Binding-site contacts:
Ligand atom C2 contacts residue HIS149 of chain 1.A at 4.4 Å.
Ligand atom O5 contacts residue HIS158 of chain 1.A at 3.9 Å.
Ligand atom C1 contacts residue ASN153 of chain 1.A at 2.1 Å.
Ligand atom O7 contacts residue ASN153 of chain 1.A at 4.0 Å.
Ligand atom C8 contacts residue GLY102 of chain 2.A at 3.4 Å.
Ligand atom O6 contacts residue HIS158 of chain 1.A at 3.5 Å.
Ligand atom C2 contacts residue ASN153 of chain 1.A at 3.2 Å.
Ligand atom O7 contacts residue HIS149 of chain 1.A at 4.0 Å.
Ligand atom O1 contacts residue ASN153 of chain 1.A at 2.9 Å (h-bond).
Ligand atom O3 contacts residue HIS149 of chain 1.A at 4.3 Å.
Ligand atom C3 contacts residue ASN153 of chain 1.A at 4.5 Å.
Ligand atom N2 contacts residue ASN153 of chain 1.A at 3.7 Å.
Ligand atom C1 contacts residue THR155 of chain 1.A at 4.2 Å.
Ligand atom C7 contacts residue ASN153 of chain 1.A at 3.5 Å.
Ligand atom O1 contacts residue THR155 of chain 1.A at 3.3 Å (h-bond).
Ligand atom C8 contacts residue ASN153 of chain 1.A at 3.4 Å.
Ligand atom C5 contacts residue ASN153 of chain 1.A at 3.9 Å.
Ligand atom O5 contacts residue ASN153 of chain 1.A at 2.5 Å (h-bond).

Sequence of chain 2.A:
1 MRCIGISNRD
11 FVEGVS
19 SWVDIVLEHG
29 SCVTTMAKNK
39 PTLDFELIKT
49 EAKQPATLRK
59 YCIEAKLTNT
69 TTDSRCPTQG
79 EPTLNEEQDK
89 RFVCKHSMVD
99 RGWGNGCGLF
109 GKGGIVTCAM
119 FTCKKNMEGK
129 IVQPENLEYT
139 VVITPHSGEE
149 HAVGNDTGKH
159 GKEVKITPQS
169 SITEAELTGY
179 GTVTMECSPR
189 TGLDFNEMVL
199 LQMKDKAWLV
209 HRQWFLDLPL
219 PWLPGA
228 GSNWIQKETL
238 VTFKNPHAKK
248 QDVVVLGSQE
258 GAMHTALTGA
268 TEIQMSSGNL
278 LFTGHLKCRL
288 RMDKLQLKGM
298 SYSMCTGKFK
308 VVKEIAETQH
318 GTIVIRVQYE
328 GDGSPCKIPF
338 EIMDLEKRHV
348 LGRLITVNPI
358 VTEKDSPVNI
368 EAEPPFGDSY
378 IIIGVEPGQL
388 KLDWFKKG

Sequence of chain 1.A:
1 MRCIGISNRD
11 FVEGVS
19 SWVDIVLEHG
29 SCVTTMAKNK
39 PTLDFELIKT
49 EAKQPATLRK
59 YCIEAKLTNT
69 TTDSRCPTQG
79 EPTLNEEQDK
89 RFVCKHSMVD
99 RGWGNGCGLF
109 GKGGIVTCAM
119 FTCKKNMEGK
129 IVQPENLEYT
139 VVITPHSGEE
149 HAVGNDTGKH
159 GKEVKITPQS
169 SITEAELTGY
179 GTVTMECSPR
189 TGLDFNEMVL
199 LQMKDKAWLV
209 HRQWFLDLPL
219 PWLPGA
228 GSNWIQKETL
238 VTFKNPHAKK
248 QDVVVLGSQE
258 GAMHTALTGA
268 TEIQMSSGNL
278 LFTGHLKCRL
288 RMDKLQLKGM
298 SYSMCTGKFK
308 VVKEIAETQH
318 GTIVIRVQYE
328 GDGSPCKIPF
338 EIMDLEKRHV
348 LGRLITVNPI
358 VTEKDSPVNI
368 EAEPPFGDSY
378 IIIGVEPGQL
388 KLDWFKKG

This small molecule binds to this protein.
Small molecule (SMILES): CC(=O)N[C@@H]1[C@@H](O)[C@H](O)[C@@H](CO)O[C@@H]1O